Binding-site contacts:
Ligand atom C2' contacts residue GLY516 of chain 1.CC at 4.4 Å.
Ligand atom C2 contacts residue GLY164 of chain 1.IA at 4.3 Å.
Ligand atom C4 contacts residue GLY164 of chain 1.IA at 3.5 Å.
Ligand atom C1' contacts residue GLY516 of chain 1.CC at 3.5 Å.
Ligand atom O4' contacts residue GLY516 of chain 1.CC at 3.2 Å (h-bond).
Ligand atom C4 contacts residue GLY165 of chain 1.IA at 3.9 Å.
Ligand atom O3' contacts residue ALA517 of chain 1.CC at 4.4 Å.
Ligand atom O3' contacts residue GLY516 of chain 1.CC at 3.5 Å (h-bond).
Ligand atom C5 contacts residue GLY164 of chain 1.IA at 3.2 Å.
Ligand atom C2' contacts residue GLY516 of chain 1.CC at 4.4 Å.
Ligand atom N7 contacts residue MG1 of chain 1.XG at 4.3 Å.
Ligand atom N9 contacts residue GLY516 of chain 1.CC at 4.5 Å.
Ligand atom C5 contacts residue GLY165 of chain 1.IA at 3.4 Å.
Ligand atom N1 contacts residue GLY164 of chain 1.IA at 4.1 Å.
Ligand atom N3 contacts residue GLY164 of chain 1.IA at 4.1 Å.
Ligand atom O2' contacts residue GLY515 of chain 1.CC at 4.2 Å.
Ligand atom C6 contacts residue GLY164 of chain 1.IA at 3.5 Å.
Ligand atom N4 contacts residue GLY164 of chain 1.IA at 4.0 Å.
Ligand atom C6 contacts residue GLY165 of chain 1.IA at 3.9 Å.
Ligand atom OP2 contacts residue MG1 of chain 1.XG at 3.8 Å.
Ligand atom C4' contacts residue ALA517 of chain 1.CC at 4.4 Å (hydrophobic).
Ligand atom OP2 contacts residue MG1 of chain 1.IE at 4.0 Å.
Ligand atom N4 contacts residue GLY165 of chain 1.IA at 3.6 Å.
Ligand atom C4' contacts residue GLY516 of chain 1.CC at 3.6 Å.
Ligand atom O2 contacts residue GLY516 of chain 1.CC at 3.7 Å.
Ligand atom OP2 contacts residue MG1 of chain 1.XG at 4.3 Å.
Ligand atom C3' contacts residue GLY516 of chain 1.CC at 4.1 Å.
Ligand atom O2' contacts residue GLY516 of chain 1.CC at 3.5 Å (h-bond).
Ligand atom O4' contacts residue ALA517 of chain 1.CC at 4.4 Å.
Ligand atom O2 contacts residue GLY515 of chain 1.CC at 4.0 Å.
Ligand atom O4' contacts residue GLY164 of chain 1.IA at 4.4 Å.

Sequence of chain 1.CC:
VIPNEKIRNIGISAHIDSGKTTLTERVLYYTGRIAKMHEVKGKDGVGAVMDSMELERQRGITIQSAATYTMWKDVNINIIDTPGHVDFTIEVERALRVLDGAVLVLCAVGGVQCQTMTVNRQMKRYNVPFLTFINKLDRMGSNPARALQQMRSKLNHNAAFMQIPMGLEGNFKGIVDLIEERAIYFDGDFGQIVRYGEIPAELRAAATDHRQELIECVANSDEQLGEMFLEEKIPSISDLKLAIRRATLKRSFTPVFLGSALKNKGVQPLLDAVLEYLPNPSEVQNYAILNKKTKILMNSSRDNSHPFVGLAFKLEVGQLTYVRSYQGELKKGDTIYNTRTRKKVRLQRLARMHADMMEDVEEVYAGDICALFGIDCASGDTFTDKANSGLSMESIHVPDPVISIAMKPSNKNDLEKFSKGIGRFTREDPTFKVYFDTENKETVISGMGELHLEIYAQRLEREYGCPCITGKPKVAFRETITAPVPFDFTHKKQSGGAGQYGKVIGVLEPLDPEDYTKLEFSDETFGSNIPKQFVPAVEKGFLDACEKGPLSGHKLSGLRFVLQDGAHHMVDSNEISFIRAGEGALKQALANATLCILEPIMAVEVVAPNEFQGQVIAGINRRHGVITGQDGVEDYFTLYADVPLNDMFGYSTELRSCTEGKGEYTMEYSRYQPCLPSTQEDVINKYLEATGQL

The protein below binds the small molecule below.
Small molecule (SMILES): Nc1ccn([C@@H]2O[C@H](COP(=O)=O)[C@@H](O[P](=O)(O)OC[C@H]3O[C@@H](n4ccc(=O)[nH]c4=O)[C@H](O)[C@@H]3O[P](=O)(O)OC[C@H]3O[C@@H](n4cnc5c(=O)nc(N)[nH]c54)[C@H](O)[C@@H]3O[P](=O)(O)OC[C@H]3O[C@@H](n4cnc5c(N)ncnc54)[C@H](O)[C@@H]3O[P](=O)(O)OC[C@H]3O[C@@H](n4ccc(=O)[nH]c4=O)[C@H](O)[C@@H]3O[P](=O)(O)OC[C@H]3O[C@@H](n4cnc5c(=O)nc(N)[nH]c54)[C@H](O)[C@@H]3O)[C@H]2O)c(=O)n1

Sequence of chain 1.IA:
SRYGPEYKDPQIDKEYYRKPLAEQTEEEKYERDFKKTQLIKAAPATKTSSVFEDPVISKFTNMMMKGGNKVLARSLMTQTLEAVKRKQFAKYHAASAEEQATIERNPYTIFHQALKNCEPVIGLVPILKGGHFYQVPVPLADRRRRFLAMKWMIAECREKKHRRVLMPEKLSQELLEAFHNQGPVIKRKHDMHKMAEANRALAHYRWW